Sequence of chain 48.E:
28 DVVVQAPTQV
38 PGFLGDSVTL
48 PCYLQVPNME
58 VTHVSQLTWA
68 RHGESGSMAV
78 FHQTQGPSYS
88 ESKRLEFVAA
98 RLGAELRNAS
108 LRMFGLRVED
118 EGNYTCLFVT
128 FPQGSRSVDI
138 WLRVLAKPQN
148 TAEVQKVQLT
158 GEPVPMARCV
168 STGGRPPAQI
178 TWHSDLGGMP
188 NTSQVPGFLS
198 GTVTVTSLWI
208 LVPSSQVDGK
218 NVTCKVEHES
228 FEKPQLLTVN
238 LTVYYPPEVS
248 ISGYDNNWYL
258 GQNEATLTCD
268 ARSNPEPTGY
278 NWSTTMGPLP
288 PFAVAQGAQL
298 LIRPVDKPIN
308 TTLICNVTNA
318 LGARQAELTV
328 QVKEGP

A protein and the small-molecule ligand that binds it are described below.
Small molecule (SMILES): CC(=O)N[C@H]1[C@H](O[C@H]2[C@H](O)[C@@H](NC(C)=O)CO[C@@H]2CO[C@@H]2O[C@@H](C)[C@@H](O)[C@@H](O)[C@@H]2O)O[C@H](CO)[C@@H](O[C@@H]2O[C@H](CO)[C@@H](O)[C@H](O)[C@@H]2O)[C@@H]1O

Binding-site contacts:
Ligand atom O6 contacts residue GLN328 of chain 48.E at 4.3 Å.
Ligand atom C8 contacts residue ILE306 of chain 48.E at 3.7 Å (hydrophobic).
Ligand atom C4 contacts residue ASN307 of chain 48.E at 4.2 Å.
Ligand atom N2 contacts residue ASN307 of chain 48.E at 3.0 Å (h-bond).
Ligand atom C5 contacts residue ASN307 of chain 48.E at 3.6 Å.
Ligand atom C2 contacts residue ASN307 of chain 48.E at 2.5 Å.
Ligand atom C7 contacts residue ASN307 of chain 48.E at 4.1 Å.
Ligand atom O5 contacts residue ASN307 of chain 48.E at 2.3 Å (h-bond).
Ligand atom C8 contacts residue PRO305 of chain 48.E at 2.9 Å (hydrophobic).
Ligand atom C8 contacts residue ASN307 of chain 48.E at 4.5 Å.
Ligand atom C1 contacts residue ASN307 of chain 48.E at 1.4 Å.
Ligand atom C7 contacts residue PRO305 of chain 48.E at 4.3 Å (hydrophobic).
Ligand atom C3 contacts residue ASN307 of chain 48.E at 3.8 Å.